Sequence of chain 1.G:
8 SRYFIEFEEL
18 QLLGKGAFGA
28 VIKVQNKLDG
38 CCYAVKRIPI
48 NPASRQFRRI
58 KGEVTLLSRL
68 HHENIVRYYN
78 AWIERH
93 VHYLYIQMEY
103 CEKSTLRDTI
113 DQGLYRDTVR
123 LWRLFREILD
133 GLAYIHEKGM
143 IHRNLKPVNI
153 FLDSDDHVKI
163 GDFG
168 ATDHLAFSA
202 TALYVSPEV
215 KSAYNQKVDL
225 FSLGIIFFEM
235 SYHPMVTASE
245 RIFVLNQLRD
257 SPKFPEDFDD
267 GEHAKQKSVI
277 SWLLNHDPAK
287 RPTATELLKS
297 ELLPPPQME

Binding-site contacts:
Ligand atom C13 contacts residue PHE165 of chain 1.G at 3.4 Å (hydrophobic).
Ligand atom C6 contacts residue TYR102 of chain 1.G at 3.4 Å (hydrophobic).
Ligand atom C25 contacts residue VAL150 of chain 1.G at 3.7 Å (hydrophobic).
Ligand atom C3 contacts residue LEU20 of chain 1.G at 3.5 Å (hydrophobic).
Ligand atom C20 contacts residue MET100 of chain 1.G at 3.8 Å (hydrophobic).
Ligand atom C9 contacts residue CYS103 of chain 1.G at 3.5 Å (hydrophobic).
Ligand atom C5 contacts residue CYS103 of chain 1.G at 3.5 Å (hydrophobic).
Ligand atom C10 contacts residue PHE153 of chain 1.G at 3.7 Å (hydrophobic).
Ligand atom C20 contacts residue LYS43 of chain 1.G at 3.8 Å.
Ligand atom C13 contacts residue VAL28 of chain 1.G at 3.6 Å (hydrophobic).
Ligand atom C4 contacts residue LEU20 of chain 1.G at 3.6 Å (hydrophobic).
Ligand atom C23 contacts residue PHE165 of chain 1.G at 3.7 Å (hydrophobic).
Ligand atom O contacts residue ASP110 of chain 1.G at 3.4 Å (salt-bridge).
Ligand atom C14 contacts residue PHE153 of chain 1.G at 3.7 Å (hydrophobic).
Ligand atom C22 contacts residue ASP110 of chain 1.G at 3.7 Å.
Ligand atom C10 contacts residue ALA41 of chain 1.G at 3.5 Å (hydrophobic).
Ligand atom C8 contacts residue CYS103 of chain 1.G at 3.7 Å (hydrophobic).
Ligand atom N1 contacts residue CYS103 of chain 1.G at 2.8 Å (h-bond).
Ligand atom C14 contacts residue VAL28 of chain 1.G at 3.6 Å (hydrophobic).
Ligand atom C6 contacts residue CYS103 of chain 1.G at 3.3 Å (hydrophobic).
Ligand atom O contacts residue SER106 of chain 1.G at 3.3 Å.
Ligand atom N contacts residue CYS103 of chain 1.G at 2.8 Å (h-bond).
Ligand atom C7 contacts residue TYR102 of chain 1.G at 3.8 Å (hydrophobic).
Ligand atom C9 contacts residue GLU101 of chain 1.G at 3.3 Å.
Ligand atom C7 contacts residue SER106 of chain 1.G at 3.5 Å.
Ligand atom C6 contacts residue SER106 of chain 1.G at 3.5 Å.
Ligand atom N contacts residue TYR102 of chain 1.G at 3.4 Å.
Ligand atom C5 contacts residue TYR102 of chain 1.G at 3.8 Å (hydrophobic).
Ligand atom N3 contacts residue MET100 of chain 1.G at 3.7 Å.
Ligand atom C17 contacts residue ASP164 of chain 1.G at 3.7 Å.
Ligand atom C19 contacts residue LYS43 of chain 1.G at 3.6 Å.
Ligand atom C15 contacts residue PHE153 of chain 1.G at 3.4 Å (hydrophobic).
Ligand atom C26 contacts residue ASP110 of chain 1.G at 3.4 Å.
Ligand atom C17 contacts residue PHE165 of chain 1.G at 3.4 Å (hydrophobic).
Ligand atom N2 contacts residue LEU20 of chain 1.G at 3.6 Å.
Ligand atom C9 contacts residue ALA41 of chain 1.G at 3.7 Å (hydrophobic).
Ligand atom N5 contacts residue ASP110 of chain 1.G at 2.6 Å (salt-bridge).
Ligand atom C11 contacts residue ALA41 of chain 1.G at 3.6 Å (hydrophobic).
Ligand atom N2 contacts residue PHE153 of chain 1.G at 3.5 Å.
Ligand atom C19 contacts residue MET100 of chain 1.G at 3.6 Å (hydrophobic).

A small-molecule ligand and the protein it binds are described below.
Small molecule (SMILES): C[C@H](NC(=O)[C@@H]1CCCCN1)c1ccc(Nc2ncc3cc(-c4ccncc4)ccc3n2)cc1